The protein below binds the small molecule below.
Small molecule (SMILES): Nc1nc2[nH]c(-c3ccccc3)c(CCc3ccccc3)c2c(=O)[nH]1

Sequence of chain 1.B:
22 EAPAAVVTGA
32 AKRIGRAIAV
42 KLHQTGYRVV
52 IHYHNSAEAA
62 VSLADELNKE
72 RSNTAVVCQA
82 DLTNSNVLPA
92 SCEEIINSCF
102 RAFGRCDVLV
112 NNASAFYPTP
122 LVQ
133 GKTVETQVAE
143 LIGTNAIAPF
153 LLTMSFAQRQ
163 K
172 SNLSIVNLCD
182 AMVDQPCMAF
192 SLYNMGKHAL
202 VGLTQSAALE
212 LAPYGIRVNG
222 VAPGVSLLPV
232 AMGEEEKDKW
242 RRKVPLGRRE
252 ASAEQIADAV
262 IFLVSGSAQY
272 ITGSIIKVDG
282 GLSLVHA

Binding-site contacts:
Ligand atom CAT contacts residue NAP1 of chain 1.H at 3.4 Å.
Ligand atom NAO contacts residue PHE117 of chain 1.B at 3.7 Å.
Ligand atom CAY contacts residue NAP1 of chain 1.H at 3.7 Å.
Ligand atom CAC contacts residue TRP241 of chain 1.B at 3.4 Å (hydrophobic).
Ligand atom NAA contacts residue SER115 of chain 1.B at 2.8 Å (h-bond).
Ligand atom CAL contacts residue GLY225 of chain 1.B at 3.4 Å.
Ligand atom CAU contacts residue NAP1 of chain 1.H at 3.5 Å.
Ligand atom CAN contacts residue NAP1 of chain 1.H at 3.4 Å.
Ligand atom NAQ contacts residue PHE117 of chain 1.B at 3.6 Å.
Ligand atom OAB contacts residue ARG34 of chain 1.B at 3.5 Å (salt-bridge).
Ligand atom CAV contacts residue PHE117 of chain 1.B at 3.8 Å (hydrophobic).
Ligand atom CAW contacts residue NAP1 of chain 1.H at 3.6 Å.
Ligand atom CAE contacts residue PRO230 of chain 1.B at 3.5 Å (hydrophobic).
Ligand atom CAS contacts residue SER115 of chain 1.B at 3.8 Å.
Ligand atom CAX contacts residue TYR194 of chain 1.B at 3.5 Å (hydrophobic).
Ligand atom CAI contacts residue PRO230 of chain 1.B at 3.4 Å (hydrophobic).
Ligand atom CAF contacts residue TRP241 of chain 1.B at 3.4 Å (hydrophobic).
Ligand atom CAX contacts residue NAP1 of chain 1.H at 3.6 Å.
Ligand atom CAE contacts residue MET233 of chain 1.B at 3.2 Å (hydrophobic).
Ligand atom CAC contacts residue MET233 of chain 1.B at 3.7 Å (hydrophobic).
Ligand atom NAP contacts residue NAP1 of chain 1.H at 2.8 Å (h-bond).
Ligand atom CAS contacts residue PHE117 of chain 1.B at 3.5 Å (hydrophobic).
Ligand atom NAO contacts residue TYR194 of chain 1.B at 3.5 Å (h-bond).
Ligand atom CAV contacts residue NAP1 of chain 1.H at 3.2 Å.
Ligand atom OAB contacts residue NAP1 of chain 1.H at 3.5 Å (h-bond).
Ligand atom CAH contacts residue VAL226 of chain 1.B at 3.8 Å (hydrophobic).
Ligand atom CAS contacts residue NAP1 of chain 1.H at 3.3 Å.
Ligand atom NAA contacts residue PHE117 of chain 1.B at 3.6 Å.
Ligand atom NAA contacts residue NAP1 of chain 1.H at 3.0 Å (h-bond).
Ligand atom NAQ contacts residue NAP1 of chain 1.H at 3.5 Å.
Ligand atom NAQ contacts residue TYR194 of chain 1.B at 2.8 Å (h-bond).
Ligand atom CAH contacts residue GLY225 of chain 1.B at 3.4 Å.
Ligand atom CAK contacts residue ASP181 of chain 1.B at 3.6 Å.
Ligand atom CAG contacts residue ASP181 of chain 1.B at 3.7 Å.
Ligand atom CAE contacts residue LEU229 of chain 1.B at 3.7 Å (hydrophobic).
Ligand atom CAL contacts residue NAP1 of chain 1.H at 3.7 Å.
Ligand atom NAO contacts residue NAP1 of chain 1.H at 2.8 Å (h-bond).
Ligand atom CAX contacts residue PHE117 of chain 1.B at 3.6 Å (hydrophobic).
Ligand atom CAM contacts residue PHE117 of chain 1.B at 3.4 Å (hydrophobic).
Ligand atom CAC contacts residue LEU229 of chain 1.B at 3.5 Å (hydrophobic).